Sequence of chain 2.C:
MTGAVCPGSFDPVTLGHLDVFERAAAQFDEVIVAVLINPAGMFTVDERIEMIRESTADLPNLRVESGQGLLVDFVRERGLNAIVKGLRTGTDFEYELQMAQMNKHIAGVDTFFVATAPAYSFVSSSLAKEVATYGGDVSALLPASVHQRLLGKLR

The protein below binds the small molecule below.
Small molecule (SMILES): O=C(O)c1ccc2cc(F)ccc2c1

Binding-site contacts:
Ligand atom C08 contacts residue LEU74 of chain 2.C at 3.8 Å (hydrophobic).
Ligand atom C12 contacts residue VAL36 of chain 2.C at 4.0 Å (hydrophobic).
Ligand atom C14 contacts residue PRO8 of chain 2.C at 3.9 Å (hydrophobic).
Ligand atom C07 contacts residue LEU74 of chain 2.C at 4.0 Å (hydrophobic).
Ligand atom C14 contacts residue LEU37 of chain 2.C at 3.8 Å (hydrophobic).
Ligand atom C08 contacts residue LEU73 of chain 2.C at 4.2 Å (hydrophobic).
Ligand atom C08 contacts residue GLY72 of chain 2.C at 3.5 Å.
Ligand atom C06 contacts residue GLY72 of chain 2.C at 3.5 Å.
Ligand atom C04 contacts residue PRO8 of chain 2.C at 4.4 Å (hydrophobic).
Ligand atom C11 contacts residue GLY70 of chain 2.C at 3.7 Å.
Ligand atom C08 contacts residue GLN71 of chain 2.C at 4.0 Å.
Ligand atom C09 contacts residue GLY70 of chain 2.C at 3.5 Å.
Ligand atom C13 contacts residue LEU37 of chain 2.C at 3.7 Å (hydrophobic).
Ligand atom C12 contacts residue LEU74 of chain 2.C at 4.3 Å (hydrophobic).
Ligand atom C06 contacts residue LEU37 of chain 2.C at 3.9 Å (hydrophobic).
Ligand atom C04 contacts residue LEU37 of chain 2.C at 4.3 Å (hydrophobic).
Ligand atom O01 contacts residue LYS88 of chain 2.C at 4.2 Å.
Ligand atom C08 contacts residue LEU37 of chain 2.C at 4.1 Å (hydrophobic).
Ligand atom O03 contacts residue GLY9 of chain 2.C at 3.7 Å.
Ligand atom C12 contacts residue GLY70 of chain 2.C at 4.4 Å.
Ligand atom C07 contacts residue LEU37 of chain 2.C at 3.6 Å (hydrophobic).
Ligand atom C14 contacts residue GLY9 of chain 2.C at 4.1 Å.
Ligand atom C13 contacts residue LEU74 of chain 2.C at 4.1 Å (hydrophobic).
Ligand atom F10 contacts residue PHE77 of chain 2.C at 3.3 Å.
Ligand atom F10 contacts residue GLY70 of chain 2.C at 3.1 Å.
Ligand atom C12 contacts residue ALA35 of chain 2.C at 3.7 Å (hydrophobic).
Ligand atom C09 contacts residue GLN71 of chain 2.C at 3.7 Å.
Ligand atom F10 contacts residue GLN71 of chain 2.C at 3.1 Å.
Ligand atom C12 contacts residue LEU37 of chain 2.C at 3.8 Å (hydrophobic).
Ligand atom C11 contacts residue GLN71 of chain 2.C at 4.4 Å.
Ligand atom C08 contacts residue GLY70 of chain 2.C at 4.4 Å.
Ligand atom C11 contacts residue VAL36 of chain 2.C at 4.2 Å (hydrophobic).
Ligand atom C07 contacts residue GLY72 of chain 2.C at 4.0 Å.
Ligand atom C11 contacts residue LEU37 of chain 2.C at 4.3 Å (hydrophobic).
Ligand atom C11 contacts residue ALA35 of chain 2.C at 3.9 Å (hydrophobic).
Ligand atom C06 contacts residue LEU74 of chain 2.C at 3.8 Å (hydrophobic).
Ligand atom C09 contacts residue PHE77 of chain 2.C at 4.0 Å (hydrophobic).
Ligand atom C05 contacts residue LEU74 of chain 2.C at 4.2 Å (hydrophobic).
Ligand atom C11 contacts residue PHE77 of chain 2.C at 4.0 Å (hydrophobic).
Ligand atom C05 contacts residue LEU37 of chain 2.C at 4.2 Å (hydrophobic).